Binding-site contacts:
Ligand atom CA contacts residue THR91 of chain 1.B at 3.9 Å.
Ligand atom N contacts residue SER134 of chain 1.B at 3.9 Å.
Ligand atom C contacts residue THR91 of chain 1.B at 4.0 Å.
Ligand atom N contacts residue ASP133 of chain 1.B at 2.8 Å (salt-bridge).
Ligand atom N contacts residue LEU116 of chain 1.B at 4.1 Å.
Ligand atom O contacts residue VAL132 of chain 1.B at 3.9 Å.
Ligand atom CD contacts residue CYS2 of chain 1.B at 3.3 Å (hydrophobic).
Ligand atom NE2 contacts residue SER89 of chain 1.B at 3.1 Å (h-bond).
Ligand atom CA contacts residue SER134 of chain 1.B at 3.2 Å.
Ligand atom C contacts residue ARG88 of chain 1.B at 3.5 Å.
Ligand atom NE2 contacts residue EDO1 of chain 1.J at 3.2 Å.
Ligand atom CB contacts residue SER134 of chain 1.B at 3.7 Å.
Ligand atom OXT contacts residue MET94 of chain 1.B at 3.8 Å.
Ligand atom OXT contacts residue VAL132 of chain 1.B at 3.6 Å.
Ligand atom OXT contacts residue THR91 of chain 1.B at 3.0 Å (h-bond).
Ligand atom CD contacts residue SER89 of chain 1.B at 3.7 Å.
Ligand atom C contacts residue SER134 of chain 1.B at 4.1 Å.
Ligand atom OE1 contacts residue GLY115 of chain 1.B at 2.8 Å (h-bond).
Ligand atom OXT contacts residue ARG88 of chain 1.B at 3.0 Å (salt-bridge).
Ligand atom CG contacts residue CYS2 of chain 1.B at 3.9 Å (hydrophobic).
Ligand atom CG contacts residue THR91 of chain 1.B at 3.6 Å.
Ligand atom NE2 contacts residue CYS2 of chain 1.B at 3.2 Å (h-bond).
Ligand atom N contacts residue GLY115 of chain 1.B at 3.1 Å (h-bond).
Ligand atom CG contacts residue GLY115 of chain 1.B at 3.0 Å.
Ligand atom CB contacts residue CYS2 of chain 1.B at 3.7 Å (hydrophobic).
Ligand atom OE1 contacts residue CYS2 of chain 1.B at 3.0 Å (h-bond).
Ligand atom OE1 contacts residue ASN114 of chain 1.B at 3.0 Å (h-bond).
Ligand atom N contacts residue THR91 of chain 1.B at 2.9 Å (h-bond).
Ligand atom CD contacts residue ASN114 of chain 1.B at 4.0 Å.
Ligand atom NE2 contacts residue GLY115 of chain 1.B at 3.9 Å.
Ligand atom C contacts residue ASP133 of chain 1.B at 4.0 Å.
Ligand atom OXT contacts residue ASP133 of chain 1.B at 4.0 Å.
Ligand atom CA contacts residue ASP133 of chain 1.B at 3.4 Å.
Ligand atom OXT contacts residue ALA90 of chain 1.B at 3.7 Å.
Ligand atom CG contacts residue SER89 of chain 1.B at 3.3 Å.
Ligand atom CB contacts residue GLY115 of chain 1.B at 3.1 Å.
Ligand atom O contacts residue ARG88 of chain 1.B at 2.6 Å (salt-bridge).
Ligand atom CD contacts residue GLY115 of chain 1.B at 3.2 Å.
Ligand atom CA contacts residue GLY115 of chain 1.B at 3.6 Å.
Ligand atom C contacts residue VAL132 of chain 1.B at 3.7 Å (hydrophobic).

The small molecule below binds the protein below.
Small molecule (SMILES): NC(=O)CC[C@H](N)C(=O)O

Sequence of chain 1.B:
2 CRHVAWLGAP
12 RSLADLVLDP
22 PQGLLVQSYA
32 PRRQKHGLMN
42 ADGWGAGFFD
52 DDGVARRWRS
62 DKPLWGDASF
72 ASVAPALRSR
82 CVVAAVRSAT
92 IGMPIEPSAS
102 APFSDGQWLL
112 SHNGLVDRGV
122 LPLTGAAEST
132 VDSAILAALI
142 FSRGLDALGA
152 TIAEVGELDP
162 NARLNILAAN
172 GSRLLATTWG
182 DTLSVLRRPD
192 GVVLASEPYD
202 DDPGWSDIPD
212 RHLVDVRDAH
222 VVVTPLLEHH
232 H